Binding-site contacts:
Ligand atom O3 contacts residue VAL296 of chain 47.D at 4.3 Å.
Ligand atom C4 contacts residue TYR72 of chain 47.D at 3.4 Å (hydrophobic).
Ligand atom O3 contacts residue GLY78 of chain 47.D at 3.8 Å.
Ligand atom O1A contacts residue GLY78 of chain 47.D at 4.1 Å.
Ligand atom O4 contacts residue HIS298 of chain 47.D at 2.6 Å (h-bond).
Ligand atom O4 contacts residue THR291 of chain 47.D at 4.0 Å.
Ligand atom C6 contacts residue ASN93 of chain 47.D at 3.2 Å.
Ligand atom C11 contacts residue TYR72 of chain 47.D at 4.0 Å (hydrophobic).
Ligand atom C10 contacts residue TYR72 of chain 47.D at 3.8 Å (hydrophobic).
Ligand atom N5 contacts residue TYR72 of chain 47.D at 3.0 Å (h-bond).
Ligand atom C3 contacts residue GLY78 of chain 47.D at 4.0 Å.
Ligand atom C6 contacts residue TYR72 of chain 47.D at 3.8 Å (hydrophobic).
Ligand atom C1 contacts residue TYR72 of chain 47.D at 3.8 Å (hydrophobic).
Ligand atom O4 contacts residue ARG77 of chain 47.D at 4.3 Å.
Ligand atom O4 contacts residue VAL296 of chain 47.D at 4.0 Å.
Ligand atom O1B contacts residue ARG77 of chain 47.D at 2.8 Å (salt-bridge).
Ligand atom O8 contacts residue TYR72 of chain 47.D at 3.7 Å.
Ligand atom C4 contacts residue GLY78 of chain 47.D at 3.8 Å.
Ligand atom C3 contacts residue VAL296 of chain 47.D at 3.5 Å (hydrophobic).
Ligand atom C4 contacts residue ARG77 of chain 47.D at 4.1 Å.
Ligand atom C3 contacts residue ARG77 of chain 47.D at 3.4 Å.
Ligand atom C2 contacts residue ARG77 of chain 47.D at 4.0 Å.
Ligand atom O4 contacts residue GLY78 of chain 47.D at 3.1 Å (h-bond).
Ligand atom C5 contacts residue TYR72 of chain 47.D at 3.6 Å (hydrophobic).
Ligand atom C4 contacts residue VAL296 of chain 47.D at 4.2 Å (hydrophobic).
Ligand atom O4 contacts residue TYR72 of chain 47.D at 3.9 Å.
Ligand atom O3 contacts residue ASN80 of chain 47.D at 3.8 Å.
Ligand atom O10 contacts residue THR291 of chain 47.D at 3.8 Å.
Ligand atom C6 contacts residue THR94 of chain 47.D at 4.2 Å.
Ligand atom O6 contacts residue ASN93 of chain 47.D at 3.4 Å (h-bond).
Ligand atom C1 contacts residue ARG77 of chain 47.D at 3.4 Å.
Ligand atom O8 contacts residue ARG77 of chain 47.D at 3.6 Å.
Ligand atom O1B contacts residue TYR72 of chain 47.D at 4.0 Å.
Ligand atom C11 contacts residue ASP85 of chain 47.E at 3.6 Å.
Ligand atom C4 contacts residue HIS298 of chain 47.D at 3.7 Å.
Ligand atom C3 contacts residue HIS298 of chain 47.D at 3.9 Å.
Ligand atom O1A contacts residue TYR72 of chain 47.D at 3.3 Å.
Ligand atom O3 contacts residue ARG77 of chain 47.D at 4.3 Å.
Ligand atom O4 contacts residue ILE79 of chain 47.D at 4.2 Å.
Ligand atom O1A contacts residue ARG77 of chain 47.D at 2.8 Å (salt-bridge).

The small molecule below binds the protein below.
Small molecule (SMILES): CC(=O)N[C@H]1[C@H]([C@H](O)[C@H](O)CO)O[C@@](O[C@H]2[C@@H](O)[C@@H](CO)O[C@@H](O[C@H]3[C@H](O)[C@@H](O)[C@H](O)O[C@@H]3CO)[C@@H]2O)(C(=O)O)C[C@@H]1O

Sequence of chain 47.D:
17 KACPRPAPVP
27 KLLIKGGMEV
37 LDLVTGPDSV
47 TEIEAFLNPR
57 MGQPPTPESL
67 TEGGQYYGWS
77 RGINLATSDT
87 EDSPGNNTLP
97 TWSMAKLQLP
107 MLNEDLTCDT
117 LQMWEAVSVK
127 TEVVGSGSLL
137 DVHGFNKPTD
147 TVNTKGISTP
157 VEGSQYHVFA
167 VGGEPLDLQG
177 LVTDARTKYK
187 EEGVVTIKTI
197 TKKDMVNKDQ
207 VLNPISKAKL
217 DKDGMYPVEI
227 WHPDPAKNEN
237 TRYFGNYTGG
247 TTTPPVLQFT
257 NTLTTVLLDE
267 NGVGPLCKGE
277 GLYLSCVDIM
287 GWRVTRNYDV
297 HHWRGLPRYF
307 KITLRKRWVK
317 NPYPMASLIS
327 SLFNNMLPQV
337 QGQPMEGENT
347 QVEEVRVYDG

Sequence of chain 47.E:
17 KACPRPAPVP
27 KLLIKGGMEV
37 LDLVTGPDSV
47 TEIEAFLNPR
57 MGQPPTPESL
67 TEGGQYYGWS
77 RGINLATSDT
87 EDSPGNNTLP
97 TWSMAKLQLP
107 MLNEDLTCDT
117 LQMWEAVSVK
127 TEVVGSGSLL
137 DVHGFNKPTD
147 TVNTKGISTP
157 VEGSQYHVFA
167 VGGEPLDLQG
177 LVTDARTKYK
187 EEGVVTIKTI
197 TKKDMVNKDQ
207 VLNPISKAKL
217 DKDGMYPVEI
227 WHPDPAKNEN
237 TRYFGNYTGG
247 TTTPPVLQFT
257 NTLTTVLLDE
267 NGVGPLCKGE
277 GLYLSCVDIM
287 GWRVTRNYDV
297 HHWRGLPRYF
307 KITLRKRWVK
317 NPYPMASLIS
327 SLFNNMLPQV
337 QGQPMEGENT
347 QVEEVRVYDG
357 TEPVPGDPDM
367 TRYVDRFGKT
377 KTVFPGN